Sequence of chain 1.D:
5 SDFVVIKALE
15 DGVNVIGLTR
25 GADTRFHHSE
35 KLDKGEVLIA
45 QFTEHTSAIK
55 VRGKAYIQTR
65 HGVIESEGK

Binding-site contacts:
Ligand atom CE2 contacts residue GLN45 of chain 1.E at 3.9 Å.
Ligand atom CB contacts residue SER51 of chain 1.D at 3.4 Å.
Ligand atom N contacts residue THR28 of chain 1.D at 2.8 Å (h-bond).
Ligand atom OXT contacts residue THR50 of chain 1.E at 2.8 Å (h-bond).
Ligand atom CA contacts residue GLY25 of chain 1.D at 3.5 Å.
Ligand atom N contacts residue ARG24 of chain 1.D at 3.9 Å.
Ligand atom C contacts residue THR50 of chain 1.E at 3.9 Å.
Ligand atom CD1 contacts residue GLN45 of chain 1.E at 3.5 Å.
Ligand atom NE1 contacts residue GLN45 of chain 1.E at 2.8 Å (h-bond).
Ligand atom CZ2 contacts residue ILE53 of chain 1.E at 3.8 Å (hydrophobic).
Ligand atom C contacts residue GLY25 of chain 1.D at 3.4 Å.
Ligand atom CE3 contacts residue HIS32 of chain 1.E at 3.8 Å.
Ligand atom N contacts residue THR23 of chain 1.D at 2.8 Å (h-bond).
Ligand atom CA contacts residue SER51 of chain 1.D at 4.0 Å.
Ligand atom CA contacts residue THR23 of chain 1.D at 3.8 Å.
Ligand atom CB contacts residue THR28 of chain 1.D at 3.7 Å.
Ligand atom CZ3 contacts residue HIS32 of chain 1.E at 3.9 Å.
Ligand atom OXT contacts residue THR47 of chain 1.E at 2.6 Å (h-bond).
Ligand atom O contacts residue ARG24 of chain 1.D at 3.4 Å.
Ligand atom CA contacts residue THR28 of chain 1.D at 3.3 Å.
Ligand atom CB contacts residue THR23 of chain 1.D at 3.7 Å.
Ligand atom O contacts residue GLY25 of chain 1.D at 3.0 Å (h-bond).
Ligand atom O contacts residue THR23 of chain 1.D at 3.9 Å.
Ligand atom NE1 contacts residue ALA44 of chain 1.E at 3.8 Å.
Ligand atom CD1 contacts residue THR47 of chain 1.E at 3.7 Å.
Ligand atom CH2 contacts residue GLY21 of chain 1.E at 3.5 Å.
Ligand atom C contacts residue THR47 of chain 1.E at 3.4 Å.
Ligand atom OXT contacts residue HIS49 of chain 1.E at 3.9 Å.
Ligand atom CD2 contacts residue THR50 of chain 1.E at 4.0 Å.
Ligand atom O contacts residue SER51 of chain 1.D at 2.8 Å (h-bond).
Ligand atom CZ2 contacts residue THR50 of chain 1.E at 3.8 Å.
Ligand atom OXT contacts residue GLY25 of chain 1.D at 3.9 Å.
Ligand atom N contacts residue GLY25 of chain 1.D at 2.7 Å (h-bond).
Ligand atom O contacts residue THR47 of chain 1.E at 3.6 Å.
Ligand atom CD1 contacts residue SER51 of chain 1.D at 3.4 Å.
Ligand atom CG contacts residue SER51 of chain 1.D at 3.8 Å.
Ligand atom CZ3 contacts residue GLY21 of chain 1.E at 3.6 Å.
Ligand atom N contacts residue ASP27 of chain 1.D at 3.3 Å (salt-bridge).
Ligand atom C contacts residue SER51 of chain 1.D at 3.5 Å.
Ligand atom CZ2 contacts residue ALA44 of chain 1.E at 4.0 Å (hydrophobic).

A protein and the small-molecule ligand that binds it are described below.
Small molecule (SMILES): N[C@@H](Cc1c[nH]c2ccccc12)C(=O)O

Sequence of chain 1.E:
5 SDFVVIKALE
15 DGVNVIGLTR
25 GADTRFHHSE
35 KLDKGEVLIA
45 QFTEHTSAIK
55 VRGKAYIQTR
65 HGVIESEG